Sequence of chain 2.A:
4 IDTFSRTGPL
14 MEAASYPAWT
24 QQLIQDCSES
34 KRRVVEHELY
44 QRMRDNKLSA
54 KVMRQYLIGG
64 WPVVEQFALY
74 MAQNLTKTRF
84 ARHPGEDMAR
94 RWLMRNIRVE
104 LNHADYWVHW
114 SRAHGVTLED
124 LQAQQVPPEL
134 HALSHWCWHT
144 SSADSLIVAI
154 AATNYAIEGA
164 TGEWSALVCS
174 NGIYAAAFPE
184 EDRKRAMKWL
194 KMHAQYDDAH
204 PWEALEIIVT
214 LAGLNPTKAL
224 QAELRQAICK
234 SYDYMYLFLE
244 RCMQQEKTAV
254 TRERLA

Binding-site contacts:
Ligand atom C12 contacts residue TYR43 of chain 2.A at 3.7 Å (hydrophobic).
Ligand atom C2 contacts residue FE1 of chain 2.C at 3.3 Å.
Ligand atom C3 contacts residue PHE70 of chain 2.A at 3.7 Å (hydrophobic).
Ligand atom C1 contacts residue GLU103 of chain 2.A at 3.6 Å.
Ligand atom O8 contacts residue GLU103 of chain 2.A at 3.2 Å (salt-bridge).
Ligand atom C10 contacts residue TYR59 of chain 2.A at 4.0 Å (hydrophobic).
Ligand atom C11 contacts residue MET238 of chain 2.A at 3.9 Å (hydrophobic).
Ligand atom O1 contacts residue HIS196 of chain 2.A at 3.0 Å (h-bond).
Ligand atom C12 contacts residue PHE241 of chain 2.A at 3.7 Å (hydrophobic).
Ligand atom C1 contacts residue HIS196 of chain 2.A at 3.8 Å.
Ligand atom C1 contacts residue FE1 of chain 2.C at 2.9 Å.
Ligand atom O contacts residue FE1 of chain 2.C at 4.0 Å.
Ligand atom O contacts residue VAL67 of chain 2.A at 3.1 Å.
Ligand atom O8 contacts residue GLU161 of chain 2.A at 2.5 Å (salt-bridge).
Ligand atom C4 contacts residue GLU161 of chain 2.A at 3.6 Å.
Ligand atom C1 contacts residue TRP192 of chain 2.A at 3.5 Å (hydrophobic).
Ligand atom C7 contacts residue VAL66 of chain 2.A at 3.8 Å (hydrophobic).
Ligand atom O1 contacts residue FE1 of chain 2.C at 1.9 Å.
Ligand atom C11 contacts residue TYR59 of chain 2.A at 4.0 Å (hydrophobic).
Ligand atom O1 contacts residue HIS106 of chain 2.A at 3.1 Å.
Ligand atom O8 contacts residue PHE70 of chain 2.A at 4.1 Å.
Ligand atom C3 contacts residue GLU103 of chain 2.A at 3.9 Å.
Ligand atom O8 contacts residue HIS196 of chain 2.A at 3.2 Å (h-bond).
Ligand atom C6 contacts residue THR164 of chain 2.A at 3.6 Å.
Ligand atom C2 contacts residue GLU103 of chain 2.A at 3.4 Å.
Ligand atom O8 contacts residue PER1 of chain 2.E at 2.4 Å (h-bond).
Ligand atom O1 contacts residue GLU103 of chain 2.A at 3.0 Å (salt-bridge).
Ligand atom C11 contacts residue TYR43 of chain 2.A at 4.0 Å (hydrophobic).
Ligand atom O contacts residue TRP192 of chain 2.A at 2.9 Å (h-bond).
Ligand atom C8 contacts residue TRP167 of chain 2.A at 4.1 Å (hydrophobic).
Ligand atom C4 contacts residue TRP192 of chain 2.A at 3.9 Å (hydrophobic).
Ligand atom O1 contacts residue TRP192 of chain 2.A at 3.4 Å (h-bond).
Ligand atom C1 contacts residue HIS106 of chain 2.A at 4.0 Å.
Ligand atom C3 contacts residue FE1 of chain 2.C at 3.3 Å.
Ligand atom C12 contacts residue TYR59 of chain 2.A at 4.1 Å (hydrophobic).
Ligand atom O8 contacts residue FE1 of chain 2.C at 2.3 Å.
Ligand atom C2 contacts residue PHE70 of chain 2.A at 3.6 Å (hydrophobic).
Ligand atom C3 contacts residue GLU161 of chain 2.A at 3.2 Å.
Ligand atom C3 contacts residue PER1 of chain 2.E at 3.8 Å.
Ligand atom C9 contacts residue LEU136 of chain 2.A at 4.0 Å (hydrophobic).

This small molecule binds to this protein.
Small molecule (SMILES): CCCCCCCCC[C@@H](O)CC(=O)O